Binding-site contacts:
Ligand atom C18 contacts residue PRO64 of chain 3.A at 3.8 Å (hydrophobic).
Ligand atom C3 contacts residue GLU336 of chain 2.A at 3.5 Å.
Ligand atom C17 contacts residue ALA361 of chain 3.A at 3.6 Å (hydrophobic).
Ligand atom C29 contacts residue ASN167 of chain 2.A at 3.8 Å.
Ligand atom C2 contacts residue IMP1 of chain 2.B at 3.4 Å.
Ligand atom C15 contacts residue ALA163 of chain 2.A at 3.7 Å (hydrophobic).
Ligand atom C26 contacts residue SER60 of chain 3.A at 3.4 Å.
Ligand atom C17 contacts residue TYR365 of chain 3.A at 3.7 Å (hydrophobic).
Ligand atom C2 contacts residue THR221 of chain 2.A at 3.9 Å.
Ligand atom C25 contacts residue SER60 of chain 3.A at 3.6 Å.
Ligand atom C6 contacts residue IMP1 of chain 2.B at 3.7 Å.
Ligand atom C3 contacts residue TYR365 of chain 3.A at 3.8 Å (hydrophobic).
Ligand atom C28 contacts residue VAL63 of chain 3.A at 3.8 Å (hydrophobic).
Ligand atom C16 contacts residue GLU336 of chain 2.A at 3.3 Å.
Ligand atom N2 contacts residue TYR365 of chain 3.A at 3.8 Å.
Ligand atom C12 contacts residue ALA163 of chain 2.A at 3.7 Å (hydrophobic).
Ligand atom C1 contacts residue IMP1 of chain 2.B at 3.3 Å.
Ligand atom C25 contacts residue GLY364 of chain 3.A at 3.7 Å.
Ligand atom O13 contacts residue ALA163 of chain 2.A at 3.5 Å.
Ligand atom C25 contacts residue VAL62 of chain 3.A at 3.1 Å (hydrophobic).
Ligand atom C15 contacts residue GLU336 of chain 2.A at 3.5 Å.
Ligand atom C26 contacts residue ASN167 of chain 2.A at 3.8 Å.
Ligand atom O21 contacts residue GLY364 of chain 3.A at 3.7 Å.
Ligand atom CL2 contacts residue GLY303 of chain 2.A at 3.3 Å.
Ligand atom N2 contacts residue GLU336 of chain 2.A at 2.8 Å (salt-bridge).
Ligand atom O21 contacts residue PRO64 of chain 3.A at 3.8 Å.
Ligand atom C10 contacts residue GLU336 of chain 2.A at 3.6 Å.
Ligand atom C28 contacts residue ASN167 of chain 2.A at 3.4 Å.
Ligand atom N4 contacts residue ASN167 of chain 2.A at 3.4 Å.
Ligand atom C3 contacts residue ALA163 of chain 2.A at 3.5 Å (hydrophobic).
Ligand atom N2 contacts residue ALA163 of chain 2.A at 3.9 Å.
Ligand atom C17 contacts residue PRO64 of chain 3.A at 3.8 Å (hydrophobic).
Ligand atom C12 contacts residue GLU336 of chain 2.A at 3.7 Å.
Ligand atom CL2 contacts residue MET302 of chain 2.A at 3.3 Å.
Ligand atom CL1 contacts residue IMP1 of chain 2.B at 3.6 Å.
Ligand atom C16 contacts residue TYR365 of chain 3.A at 3.4 Å (hydrophobic).
Ligand atom C26 contacts residue VAL62 of chain 3.A at 3.3 Å (hydrophobic).
Ligand atom C11 contacts residue VAL334 of chain 2.A at 3.6 Å (hydrophobic).
Ligand atom C20 contacts residue ALA163 of chain 2.A at 3.6 Å (hydrophobic).
Ligand atom C2 contacts residue ALA163 of chain 2.A at 3.5 Å (hydrophobic).

Sequence of chain 2.A:
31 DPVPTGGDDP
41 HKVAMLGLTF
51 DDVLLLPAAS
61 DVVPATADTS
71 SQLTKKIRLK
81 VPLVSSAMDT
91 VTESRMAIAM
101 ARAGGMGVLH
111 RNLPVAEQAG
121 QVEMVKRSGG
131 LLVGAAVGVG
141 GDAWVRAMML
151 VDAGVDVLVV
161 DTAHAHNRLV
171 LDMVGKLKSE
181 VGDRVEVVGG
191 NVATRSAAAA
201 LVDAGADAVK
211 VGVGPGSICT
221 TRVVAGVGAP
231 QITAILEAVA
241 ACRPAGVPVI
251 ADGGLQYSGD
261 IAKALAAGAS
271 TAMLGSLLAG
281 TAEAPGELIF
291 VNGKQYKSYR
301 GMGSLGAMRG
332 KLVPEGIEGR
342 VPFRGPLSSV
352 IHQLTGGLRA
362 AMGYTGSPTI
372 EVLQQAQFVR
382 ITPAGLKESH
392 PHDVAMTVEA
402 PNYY

Sequence of chain 3.A:
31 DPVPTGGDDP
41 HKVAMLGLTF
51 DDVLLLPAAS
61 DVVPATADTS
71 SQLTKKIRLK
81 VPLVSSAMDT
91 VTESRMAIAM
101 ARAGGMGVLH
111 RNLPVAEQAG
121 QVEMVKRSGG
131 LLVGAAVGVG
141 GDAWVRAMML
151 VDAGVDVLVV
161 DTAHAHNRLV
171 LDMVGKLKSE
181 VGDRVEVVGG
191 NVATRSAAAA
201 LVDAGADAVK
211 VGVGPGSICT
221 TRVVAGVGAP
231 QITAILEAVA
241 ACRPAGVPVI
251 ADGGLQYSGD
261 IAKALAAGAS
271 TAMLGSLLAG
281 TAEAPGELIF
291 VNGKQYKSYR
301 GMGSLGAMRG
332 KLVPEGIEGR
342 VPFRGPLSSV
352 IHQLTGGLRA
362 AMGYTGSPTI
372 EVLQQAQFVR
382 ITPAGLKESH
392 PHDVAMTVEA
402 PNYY

This protein binds this small molecule.
Small molecule (SMILES): C[C@H](Nc1cccc(Cl)c1Cl)C(=O)Nc1ccc2oc(-c3ccncc3)nc2c1